Binding-site contacts:
Ligand atom CE2 contacts residue MET179 of chain 2.B at 3.7 Å (hydrophobic).
Ligand atom CB contacts residue LYS339 of chain 2.A at 2.9 Å.
Ligand atom CG contacts residue LYS339 of chain 2.A at 3.8 Å.
Ligand atom CE1 contacts residue ARG149 of chain 2.A at 3.6 Å.
Ligand atom OD1 contacts residue LYS339 of chain 2.A at 2.9 Å (salt-bridge).
Ligand atom CG2 contacts residue GLU155 of chain 2.A at 3.7 Å.
Ligand atom CG contacts residue ARG450 of chain 2.A at 3.5 Å.
Ligand atom OD1 contacts residue GLU155 of chain 2.A at 3.8 Å.
Ligand atom CD contacts residue ARG450 of chain 2.A at 2.9 Å.
Ligand atom OH contacts residue LEU239 of chain 2.B at 3.8 Å.
Ligand atom CZ contacts residue HIS446 of chain 2.A at 3.7 Å.
Ligand atom OH contacts residue THR445 of chain 2.A at 3.2 Å.
Ligand atom CG1 contacts residue ARG450 of chain 2.A at 3.4 Å.
Ligand atom CZ contacts residue ASP172 of chain 2.B at 3.6 Å.
Ligand atom OD2 contacts residue LYS339 of chain 2.A at 3.6 Å.
Ligand atom CG2 contacts residue LEU145 of chain 2.A at 3.8 Å (hydrophobic).
Ligand atom CE2 contacts residue HIS446 of chain 2.A at 3.5 Å.
Ligand atom CG1 contacts residue GLU155 of chain 2.A at 3.8 Å.
Ligand atom C contacts residue HIS446 of chain 2.A at 3.4 Å.
Ligand atom CA contacts residue LYS339 of chain 2.A at 3.1 Å.
Ligand atom CE1 contacts residue PRO180 of chain 2.B at 3.2 Å (hydrophobic).
Ligand atom CZ contacts residue THR445 of chain 2.A at 3.4 Å.
Ligand atom O contacts residue ARG450 of chain 2.A at 3.3 Å (salt-bridge).
Ligand atom CD1 contacts residue PRO180 of chain 2.B at 3.4 Å (hydrophobic).
Ligand atom CG contacts residue GLU155 of chain 2.A at 3.8 Å.
Ligand atom OH contacts residue MET179 of chain 2.B at 3.3 Å (h-bond).
Ligand atom CE1 contacts residue THR445 of chain 2.A at 3.3 Å.
Ligand atom N contacts residue LYS328 of chain 2.B at 3.8 Å.
Ligand atom C contacts residue ARG149 of chain 2.A at 3.8 Å.
Ligand atom O contacts residue HIS446 of chain 2.A at 2.8 Å.
Ligand atom O contacts residue ARG149 of chain 2.A at 2.6 Å (salt-bridge).
Ligand atom ND2 contacts residue GLU155 of chain 2.A at 3.1 Å (salt-bridge).
Ligand atom CB contacts residue ARG450 of chain 2.A at 3.6 Å.
Ligand atom CZ contacts residue ARG149 of chain 2.A at 3.8 Å.
Ligand atom CG contacts residue PRO452 of chain 2.A at 3.5 Å (hydrophobic).
Ligand atom CE2 contacts residue MET179 of chain 2.B at 3.9 Å (hydrophobic).
Ligand atom CB contacts residue GLN245 of chain 2.B at 3.6 Å.
Ligand atom OH contacts residue HIS446 of chain 2.A at 3.1 Å (h-bond).
Ligand atom CG1 contacts residue PHE451 of chain 2.A at 3.4 Å (hydrophobic).
Ligand atom CG contacts residue TYR244 of chain 2.B at 3.2 Å (hydrophobic).

Sequence of chain 2.A:
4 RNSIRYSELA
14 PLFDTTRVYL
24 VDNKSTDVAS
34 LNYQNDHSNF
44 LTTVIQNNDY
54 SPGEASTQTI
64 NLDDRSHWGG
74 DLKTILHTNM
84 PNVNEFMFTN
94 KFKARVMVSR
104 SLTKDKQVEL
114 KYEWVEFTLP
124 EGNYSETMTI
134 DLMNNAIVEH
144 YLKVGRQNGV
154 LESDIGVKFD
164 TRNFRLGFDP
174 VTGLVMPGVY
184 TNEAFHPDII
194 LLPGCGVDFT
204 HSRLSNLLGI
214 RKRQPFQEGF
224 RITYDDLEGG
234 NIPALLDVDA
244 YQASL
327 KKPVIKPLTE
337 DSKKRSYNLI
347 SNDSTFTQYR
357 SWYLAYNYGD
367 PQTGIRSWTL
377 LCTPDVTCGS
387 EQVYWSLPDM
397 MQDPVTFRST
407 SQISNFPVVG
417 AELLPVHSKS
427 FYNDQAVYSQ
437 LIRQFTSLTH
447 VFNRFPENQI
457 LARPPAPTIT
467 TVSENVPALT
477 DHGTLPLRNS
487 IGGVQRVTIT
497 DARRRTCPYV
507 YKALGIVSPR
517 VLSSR

Sequence of chain 2.B:
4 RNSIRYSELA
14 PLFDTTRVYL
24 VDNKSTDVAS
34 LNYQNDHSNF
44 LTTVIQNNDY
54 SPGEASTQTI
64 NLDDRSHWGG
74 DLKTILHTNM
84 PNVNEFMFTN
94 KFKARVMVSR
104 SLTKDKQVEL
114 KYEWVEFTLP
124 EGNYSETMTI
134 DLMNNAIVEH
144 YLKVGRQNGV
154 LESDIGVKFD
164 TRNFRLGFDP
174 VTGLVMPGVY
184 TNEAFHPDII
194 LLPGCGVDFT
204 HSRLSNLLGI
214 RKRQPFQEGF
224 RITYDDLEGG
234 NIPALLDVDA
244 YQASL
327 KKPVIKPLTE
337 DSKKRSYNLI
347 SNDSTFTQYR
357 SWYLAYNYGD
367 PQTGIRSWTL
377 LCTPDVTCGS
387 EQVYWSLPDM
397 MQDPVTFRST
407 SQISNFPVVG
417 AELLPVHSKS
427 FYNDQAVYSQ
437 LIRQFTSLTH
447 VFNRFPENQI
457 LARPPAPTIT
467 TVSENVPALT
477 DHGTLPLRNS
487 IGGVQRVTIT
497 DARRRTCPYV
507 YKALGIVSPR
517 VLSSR

This protein binds this small molecule.
Small molecule (SMILES): CC(C)[C@H](NC(=O)[C@@H]1CCCN1C(=O)[C@H](CC(N)=O)NC(=O)[C@H](Cc1ccccc1)NC(=O)[C@@H](N)[C@@H](C)O)C(=O)N[C@@H](Cc1ccc(O)cc1)C(=O)N1CCC[C@H]1C(=O)N[C@@H](Cc1ccc(O)cc1)C(=O)N[C@@H](CC(=O)O)C(=O)N[C@H](C=O)[C@@H](C)O